Binding-site contacts:
Ligand atom OH contacts residue ALA278 of chain 1.A at 3.5 Å.
Ligand atom CZ contacts residue LEU272 of chain 1.A at 4.0 Å (hydrophobic).
Ligand atom CG contacts residue VAL262 of chain 1.A at 4.0 Å (hydrophobic).
Ligand atom CE1 contacts residue GLY271 of chain 1.A at 3.5 Å.
Ligand atom O contacts residue ARG274 of chain 1.A at 2.8 Å (salt-bridge).
Ligand atom C contacts residue ARG274 of chain 1.A at 3.9 Å.
Ligand atom CE2 contacts residue MET275 of chain 1.A at 4.0 Å (hydrophobic).
Ligand atom CE1 contacts residue LEU272 of chain 1.A at 3.6 Å (hydrophobic).
Ligand atom CB contacts residue MET275 of chain 1.A at 4.1 Å (hydrophobic).
Ligand atom C contacts residue LYS267 of chain 1.A at 3.5 Å.
Ligand atom N contacts residue ARG274 of chain 1.A at 3.5 Å (salt-bridge).
Ligand atom CG contacts residue MET275 of chain 1.A at 3.9 Å (hydrophobic).
Ligand atom CZ contacts residue MET275 of chain 1.A at 3.6 Å (hydrophobic).
Ligand atom N contacts residue ARG274 of chain 1.A at 4.1 Å.
Ligand atom CA contacts residue ARG274 of chain 1.A at 3.7 Å.
Ligand atom CB contacts residue GLY271 of chain 1.A at 3.8 Å.
Ligand atom CE1 contacts residue ALA278 of chain 1.A at 3.7 Å (hydrophobic).
Ligand atom CE2 contacts residue GLU279 of chain 1.A at 3.8 Å.
Ligand atom C contacts residue ARG274 of chain 1.A at 3.8 Å.
Ligand atom CD1 contacts residue LYS267 of chain 1.A at 3.6 Å.
Ligand atom CD1 contacts residue GLY271 of chain 1.A at 3.5 Å.
Ligand atom CD2 contacts residue MET275 of chain 1.A at 3.6 Å (hydrophobic).
Ligand atom CD1 contacts residue MET275 of chain 1.A at 3.9 Å (hydrophobic).
Ligand atom CE2 contacts residue MET275 of chain 1.A at 3.4 Å (hydrophobic).
Ligand atom O contacts residue LYS267 of chain 1.A at 2.8 Å (salt-bridge).
Ligand atom CZ contacts residue GLU279 of chain 1.A at 3.5 Å.
Ligand atom C contacts residue ARG274 of chain 1.A at 3.7 Å.
Ligand atom O contacts residue GLY271 of chain 1.A at 3.2 Å.
Ligand atom CZ contacts residue ILE259 of chain 1.A at 3.5 Å (hydrophobic).
Ligand atom O contacts residue ARG274 of chain 1.A at 2.8 Å (salt-bridge).
Ligand atom OXT contacts residue LYS267 of chain 1.A at 3.7 Å.
Ligand atom CB contacts residue VAL262 of chain 1.A at 4.0 Å (hydrophobic).
Ligand atom CE2 contacts residue ILE259 of chain 1.A at 3.5 Å (hydrophobic).
Ligand atom CZ contacts residue GLY271 of chain 1.A at 4.0 Å.
Ligand atom CB contacts residue TRP191 of chain 1.A at 4.0 Å (hydrophobic).
Ligand atom OH contacts residue GLU279 of chain 1.A at 2.5 Å (salt-bridge).
Ligand atom CZ contacts residue ALA278 of chain 1.A at 3.9 Å (hydrophobic).
Ligand atom CD1 contacts residue VAL262 of chain 1.A at 4.0 Å (hydrophobic).
Ligand atom CE1 contacts residue VAL268 of chain 1.A at 3.5 Å (hydrophobic).
Ligand atom O contacts residue LYS267 of chain 1.A at 3.9 Å.

This protein binds this small molecule.
Small molecule (SMILES): CC(C)C[C@H](NC(=O)[C@H](Cc1ccccc1)NC(=O)[C@H](Cc1ccc(O)cc1)NC(=O)[C@H](CC(=O)O)NC(=O)[C@@H]1CCCN1)C(=O)O

Sequence of chain 1.A:
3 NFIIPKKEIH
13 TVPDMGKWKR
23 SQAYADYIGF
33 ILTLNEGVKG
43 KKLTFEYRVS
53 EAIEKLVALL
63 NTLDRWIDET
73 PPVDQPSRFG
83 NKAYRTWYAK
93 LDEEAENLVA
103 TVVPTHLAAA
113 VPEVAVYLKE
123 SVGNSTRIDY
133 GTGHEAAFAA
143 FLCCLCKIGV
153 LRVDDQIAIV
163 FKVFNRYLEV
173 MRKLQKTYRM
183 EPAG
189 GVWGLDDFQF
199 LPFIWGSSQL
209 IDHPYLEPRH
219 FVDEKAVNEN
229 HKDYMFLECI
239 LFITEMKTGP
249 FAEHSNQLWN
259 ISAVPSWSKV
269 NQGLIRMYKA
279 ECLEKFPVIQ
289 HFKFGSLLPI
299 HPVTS